The small molecule below binds the protein below.
Small molecule (SMILES): CC(=O)N[C@@H]1[C@@H](O)[C@H](O)[C@@H](CO)O[C@H]1O

Sequence of chain 1.S:
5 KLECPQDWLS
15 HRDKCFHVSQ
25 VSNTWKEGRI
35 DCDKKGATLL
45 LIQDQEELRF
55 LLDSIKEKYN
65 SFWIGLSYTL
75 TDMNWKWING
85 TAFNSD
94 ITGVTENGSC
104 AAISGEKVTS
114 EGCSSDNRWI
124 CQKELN

Binding-site contacts:
Ligand atom C1 contacts residue THR85 of chain 1.S at 3.4 Å.
Ligand atom C5 contacts residue ASN83 of chain 1.S at 3.6 Å.
Ligand atom C8 contacts residue THR85 of chain 1.S at 3.7 Å.
Ligand atom O6 contacts residue LEU45 of chain 1.S at 3.5 Å.
Ligand atom C5 contacts residue TRP81 of chain 1.S at 4.4 Å (hydrophobic).
Ligand atom N2 contacts residue THR85 of chain 1.S at 3.5 Å (h-bond).
Ligand atom O6 contacts residue TRP81 of chain 1.S at 3.7 Å.
Ligand atom O5 contacts residue THR85 of chain 1.S at 4.4 Å.
Ligand atom N2 contacts residue ASN83 of chain 1.S at 2.9 Å (h-bond).
Ligand atom C7 contacts residue THR85 of chain 1.S at 4.1 Å.
Ligand atom C2 contacts residue ASN83 of chain 1.S at 2.4 Å.
Ligand atom O5 contacts residue TRP81 of chain 1.S at 4.5 Å.
Ligand atom C2 contacts residue THR85 of chain 1.S at 3.7 Å.
Ligand atom O5 contacts residue ASN83 of chain 1.S at 2.3 Å (h-bond).
Ligand atom O6 contacts residue GLN47 of chain 1.S at 4.3 Å.
Ligand atom C3 contacts residue THR85 of chain 1.S at 3.8 Å.
Ligand atom C6 contacts residue GLN47 of chain 1.S at 4.0 Å.
Ligand atom O5 contacts residue LEU45 of chain 1.S at 4.4 Å.
Ligand atom C7 contacts residue ASN83 of chain 1.S at 3.6 Å.
Ligand atom C4 contacts residue ASN83 of chain 1.S at 4.2 Å.
Ligand atom C6 contacts residue ILE46 of chain 1.S at 3.2 Å (hydrophobic).
Ligand atom O6 contacts residue ILE46 of chain 1.S at 3.0 Å (h-bond).
Ligand atom C1 contacts residue ASN83 of chain 1.S at 1.4 Å.
Ligand atom C3 contacts residue ASN83 of chain 1.S at 3.8 Å.
Ligand atom O7 contacts residue ASN83 of chain 1.S at 4.0 Å.